This small molecule binds to this protein.
Small molecule (SMILES): CC(=O)N[C@H]1[C@H](O[C@H]2[C@H](O)[C@@H](NC(C)=O)CO[C@@H]2CO)O[C@H](CO)[C@@H](O)[C@@H]1O

Sequence of chain 1.C:
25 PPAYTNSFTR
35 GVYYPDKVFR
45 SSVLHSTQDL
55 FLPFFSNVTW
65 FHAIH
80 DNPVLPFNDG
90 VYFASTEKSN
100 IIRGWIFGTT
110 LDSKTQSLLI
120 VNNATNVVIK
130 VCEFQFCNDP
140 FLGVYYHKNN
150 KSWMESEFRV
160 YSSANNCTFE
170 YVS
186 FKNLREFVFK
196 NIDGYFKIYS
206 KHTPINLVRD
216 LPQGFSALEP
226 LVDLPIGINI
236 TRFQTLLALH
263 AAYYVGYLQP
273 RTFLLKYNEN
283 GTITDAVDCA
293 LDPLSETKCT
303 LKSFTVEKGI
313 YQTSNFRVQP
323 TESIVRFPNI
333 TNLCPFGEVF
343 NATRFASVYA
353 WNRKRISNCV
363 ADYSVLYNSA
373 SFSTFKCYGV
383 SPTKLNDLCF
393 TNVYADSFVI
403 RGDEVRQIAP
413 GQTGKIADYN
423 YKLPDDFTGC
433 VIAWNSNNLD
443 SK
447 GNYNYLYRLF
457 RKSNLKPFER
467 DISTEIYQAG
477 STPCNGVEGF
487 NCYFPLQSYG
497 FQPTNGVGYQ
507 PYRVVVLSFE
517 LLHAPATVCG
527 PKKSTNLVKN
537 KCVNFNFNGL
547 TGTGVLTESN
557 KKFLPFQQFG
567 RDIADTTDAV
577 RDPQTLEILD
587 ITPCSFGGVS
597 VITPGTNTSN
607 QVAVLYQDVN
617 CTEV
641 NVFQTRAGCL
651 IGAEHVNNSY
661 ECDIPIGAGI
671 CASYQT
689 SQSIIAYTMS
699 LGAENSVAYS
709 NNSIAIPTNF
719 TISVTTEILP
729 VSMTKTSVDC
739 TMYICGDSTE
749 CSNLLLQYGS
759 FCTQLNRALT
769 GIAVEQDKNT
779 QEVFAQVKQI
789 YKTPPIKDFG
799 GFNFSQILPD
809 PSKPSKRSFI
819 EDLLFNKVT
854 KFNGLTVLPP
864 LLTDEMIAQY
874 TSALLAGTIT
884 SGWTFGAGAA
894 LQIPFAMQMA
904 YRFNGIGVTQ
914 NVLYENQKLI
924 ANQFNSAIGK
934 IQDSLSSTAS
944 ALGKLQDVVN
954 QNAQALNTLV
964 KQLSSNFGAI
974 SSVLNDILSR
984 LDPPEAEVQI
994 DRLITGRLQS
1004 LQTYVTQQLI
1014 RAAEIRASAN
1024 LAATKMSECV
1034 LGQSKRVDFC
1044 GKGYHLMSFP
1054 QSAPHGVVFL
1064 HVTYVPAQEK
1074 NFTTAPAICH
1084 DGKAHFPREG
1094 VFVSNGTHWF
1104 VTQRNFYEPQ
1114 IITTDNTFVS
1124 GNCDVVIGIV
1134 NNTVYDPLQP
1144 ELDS

Binding-site contacts:
Ligand atom O5 contacts residue SER803 of chain 1.C at 3.7 Å.
Ligand atom O6 contacts residue ASN801 of chain 1.C at 4.4 Å.
Ligand atom C2 contacts residue ASN801 of chain 1.C at 2.4 Å.
Ligand atom C6 contacts residue GLN804 of chain 1.C at 3.5 Å.
Ligand atom C7 contacts residue ASN801 of chain 1.C at 2.9 Å.
Ligand atom O7 contacts residue ASN801 of chain 1.C at 2.5 Å (h-bond).
Ligand atom C5 contacts residue ASN801 of chain 1.C at 3.6 Å.
Ligand atom N2 contacts residue ASN801 of chain 1.C at 2.9 Å (h-bond).
Ligand atom C2 contacts residue SER803 of chain 1.C at 4.4 Å.
Ligand atom C8 contacts residue ASN801 of chain 1.C at 4.2 Å.
Ligand atom C5 contacts residue GLN804 of chain 1.C at 4.4 Å.
Ligand atom C4 contacts residue ASN801 of chain 1.C at 4.2 Å.
Ligand atom C5 contacts residue SER803 of chain 1.C at 3.7 Å.
Ligand atom O5 contacts residue ASN801 of chain 1.C at 2.3 Å (h-bond).
Ligand atom C1 contacts residue ASN801 of chain 1.C at 1.4 Å.
Ligand atom C3 contacts residue SER803 of chain 1.C at 4.5 Å.
Ligand atom O5 contacts residue GLN804 of chain 1.C at 4.4 Å.
Ligand atom C3 contacts residue ASN801 of chain 1.C at 3.7 Å.
Ligand atom O6 contacts residue GLN804 of chain 1.C at 3.1 Å (h-bond).
Ligand atom C1 contacts residue SER803 of chain 1.C at 3.4 Å.